Sequence of chain 1.B:
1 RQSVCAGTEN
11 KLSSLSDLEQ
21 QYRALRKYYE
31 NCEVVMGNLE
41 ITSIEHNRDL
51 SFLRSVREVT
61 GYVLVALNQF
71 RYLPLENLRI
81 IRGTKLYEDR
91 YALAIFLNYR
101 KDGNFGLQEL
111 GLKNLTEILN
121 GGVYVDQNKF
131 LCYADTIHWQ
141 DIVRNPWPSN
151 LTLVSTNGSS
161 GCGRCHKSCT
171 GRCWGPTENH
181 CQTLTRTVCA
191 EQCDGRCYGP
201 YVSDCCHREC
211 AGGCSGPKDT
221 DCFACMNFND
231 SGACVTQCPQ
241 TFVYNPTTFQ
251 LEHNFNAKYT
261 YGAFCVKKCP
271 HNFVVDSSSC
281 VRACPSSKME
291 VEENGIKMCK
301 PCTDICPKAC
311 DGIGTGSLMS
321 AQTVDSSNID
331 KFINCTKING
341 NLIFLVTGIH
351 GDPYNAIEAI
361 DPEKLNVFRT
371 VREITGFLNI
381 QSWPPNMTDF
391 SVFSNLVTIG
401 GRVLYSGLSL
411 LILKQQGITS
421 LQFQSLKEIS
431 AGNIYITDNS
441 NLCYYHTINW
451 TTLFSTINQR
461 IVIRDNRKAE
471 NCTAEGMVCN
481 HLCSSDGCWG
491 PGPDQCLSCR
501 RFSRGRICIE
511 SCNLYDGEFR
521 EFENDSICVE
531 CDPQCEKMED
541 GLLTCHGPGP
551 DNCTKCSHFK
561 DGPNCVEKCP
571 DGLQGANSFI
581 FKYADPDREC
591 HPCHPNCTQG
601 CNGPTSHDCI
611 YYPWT

A protein and the small-molecule ligand that binds it are described below.
Small molecule (SMILES): CC(=O)N[C@@H]1[C@@H](O)[C@H](O)[C@@H](CO)O[C@H]1O

Binding-site contacts:
Ligand atom C8 contacts residue SER155 of chain 1.B at 3.6 Å.
Ligand atom C5 contacts residue ASN157 of chain 1.B at 3.7 Å.
Ligand atom C4 contacts residue ASN157 of chain 1.B at 4.2 Å.
Ligand atom N2 contacts residue ASN157 of chain 1.B at 2.8 Å (h-bond).
Ligand atom C7 contacts residue LEU153 of chain 1.B at 4.4 Å (hydrophobic).
Ligand atom C2 contacts residue SER155 of chain 1.B at 4.4 Å.
Ligand atom C3 contacts residue ASN157 of chain 1.B at 3.8 Å.
Ligand atom C2 contacts residue ASN157 of chain 1.B at 2.4 Å.
Ligand atom O5 contacts residue ASN157 of chain 1.B at 2.4 Å (h-bond).
Ligand atom N2 contacts residue SER155 of chain 1.B at 3.6 Å (h-bond).
Ligand atom C1 contacts residue SER155 of chain 1.B at 4.1 Å.
Ligand atom C7 contacts residue ASN157 of chain 1.B at 3.8 Å.
Ligand atom C8 contacts residue ASP126 of chain 1.B at 4.4 Å.
Ligand atom C1 contacts residue ASN157 of chain 1.B at 1.4 Å.
Ligand atom C8 contacts residue LEU153 of chain 1.B at 3.3 Å (hydrophobic).
Ligand atom O7 contacts residue ASN157 of chain 1.B at 4.2 Å.
Ligand atom C7 contacts residue SER155 of chain 1.B at 4.0 Å.